Binding-site contacts:
Ligand atom O4 contacts residue LYS8 of chain 1.A at 3.2 Å (salt-bridge).
Ligand atom C2 contacts residue SER22 of chain 1.A at 4.0 Å.
Ligand atom O3 contacts residue ARG21 of chain 1.A at 4.3 Å.
Ligand atom C2 contacts residue ARG21 of chain 1.A at 4.0 Å.
Ligand atom O41 contacts residue LYS71 of chain 1.A at 3.0 Å.
Ligand atom O3 contacts residue TRP23 of chain 1.A at 3.6 Å.
Ligand atom O53 contacts residue ARG21 of chain 1.A at 3.1 Å (salt-bridge).
Ligand atom O4 contacts residue ARG21 of chain 1.A at 4.1 Å.
Ligand atom O43 contacts residue TRP23 of chain 1.A at 3.5 Å (h-bond).
Ligand atom P4 contacts residue LYS71 of chain 1.A at 3.7 Å.
Ligand atom O42 contacts residue TYR69 of chain 1.A at 3.8 Å.
Ligand atom P5 contacts residue ARG21 of chain 1.A at 3.4 Å.
Ligand atom C6 contacts residue ARG21 of chain 1.A at 4.3 Å.
Ligand atom O42 contacts residue LYS71 of chain 1.A at 4.1 Å.
Ligand atom O52 contacts residue LYS8 of chain 1.A at 3.0 Å (salt-bridge).
Ligand atom C1 contacts residue ARG21 of chain 1.A at 3.9 Å.
Ligand atom C4 contacts residue ARG21 of chain 1.A at 4.0 Å.
Ligand atom O4 contacts residue TRP23 of chain 1.A at 4.3 Å.
Ligand atom C3 contacts residue SER22 of chain 1.A at 4.0 Å.
Ligand atom O12 contacts residue SER22 of chain 1.A at 3.2 Å (h-bond).
Ligand atom P4 contacts residue LYS8 of chain 1.A at 3.5 Å.
Ligand atom O43 contacts residue TYR69 of chain 1.A at 2.8 Å (h-bond).
Ligand atom O12 contacts residue ARG21 of chain 1.A at 4.2 Å.
Ligand atom O52 contacts residue ARG21 of chain 1.A at 2.6 Å (salt-bridge).
Ligand atom O43 contacts residue LYS71 of chain 1.A at 3.7 Å.
Ligand atom O43 contacts residue LYS8 of chain 1.A at 2.9 Å (salt-bridge).
Ligand atom O5 contacts residue LYS8 of chain 1.A at 4.3 Å.
Ligand atom C3 contacts residue ARG21 of chain 1.A at 3.4 Å.
Ligand atom C4 contacts residue LYS8 of chain 1.A at 4.3 Å.
Ligand atom O11 contacts residue SER22 of chain 1.A at 4.0 Å.
Ligand atom P1 contacts residue SER22 of chain 1.A at 4.2 Å.
Ligand atom O51 contacts residue LYS8 of chain 1.A at 3.8 Å.
Ligand atom O41 contacts residue LYS8 of chain 1.A at 4.3 Å.
Ligand atom P4 contacts residue TYR69 of chain 1.A at 3.9 Å.
Ligand atom C5 contacts residue LYS8 of chain 1.A at 4.3 Å.
Ligand atom P4 contacts residue TRP23 of chain 1.A at 4.1 Å.
Ligand atom O42 contacts residue TRP23 of chain 1.A at 3.6 Å.
Ligand atom P5 contacts residue LYS8 of chain 1.A at 3.9 Å.
Ligand atom O51 contacts residue ARG21 of chain 1.A at 4.0 Å.
Ligand atom C5 contacts residue ARG21 of chain 1.A at 3.8 Å.

The protein below binds the small molecule below.
Small molecule (SMILES): O=P(O)(O)O[C@@H]1[C@H](O)[C@H](O)[C@@H](OP(=O)(O)O)[C@H](OP(=O)(O)O)[C@H]1O

Sequence of chain 1.A:
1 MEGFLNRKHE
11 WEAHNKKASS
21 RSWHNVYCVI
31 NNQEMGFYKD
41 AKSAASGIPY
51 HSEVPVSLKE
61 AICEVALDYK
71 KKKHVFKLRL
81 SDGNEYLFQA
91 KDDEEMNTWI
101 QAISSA